The protein below binds the small molecule below.
Small molecule (SMILES): O=C1CC[C@]2(CC(c3ccc(Cl)cc3Cl)=NO2)C(=O)N1

Sequence of chain 1.A:
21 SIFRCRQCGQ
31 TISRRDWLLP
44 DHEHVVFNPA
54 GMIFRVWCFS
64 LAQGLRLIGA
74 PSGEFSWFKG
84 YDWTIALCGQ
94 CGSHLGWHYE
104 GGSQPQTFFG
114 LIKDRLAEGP

Binding-site contacts:
Ligand atom N2 contacts residue PRO52 of chain 1.A at 3.9 Å.
Ligand atom C5 contacts residue PHE78 of chain 1.A at 3.9 Å (hydrophobic).
Ligand atom N2 contacts residue ASN51 of chain 1.A at 3.7 Å.
Ligand atom C1 contacts residue SER79 of chain 1.A at 4.2 Å.
Ligand atom C1 contacts residue PHE78 of chain 1.A at 3.8 Å (hydrophobic).
Ligand atom O3 contacts residue PRO52 of chain 1.A at 3.5 Å.
Ligand atom O1 contacts residue SER79 of chain 1.A at 3.6 Å.
Ligand atom C5 contacts residue TRP86 of chain 1.A at 3.8 Å (hydrophobic).
Ligand atom O3 contacts residue ASN51 of chain 1.A at 3.5 Å.
Ligand atom C3 contacts residue TRP100 of chain 1.A at 3.3 Å (hydrophobic).
Ligand atom N1 contacts residue PHE78 of chain 1.A at 2.9 Å (h-bond).
Ligand atom C8 contacts residue PHE78 of chain 1.A at 3.5 Å (hydrophobic).
Ligand atom C7 contacts residue PRO52 of chain 1.A at 4.2 Å (hydrophobic).
Ligand atom C13 contacts residue TRP80 of chain 1.A at 3.3 Å (hydrophobic).
Ligand atom C13 contacts residue ASN51 of chain 1.A at 4.2 Å.
Ligand atom C7 contacts residue PHE78 of chain 1.A at 4.2 Å (hydrophobic).
Ligand atom O1 contacts residue PHE78 of chain 1.A at 4.0 Å.
Ligand atom O1 contacts residue TRP86 of chain 1.A at 3.8 Å.
Ligand atom C5 contacts residue GLU77 of chain 1.A at 4.1 Å.
Ligand atom O2 contacts residue ASN51 of chain 1.A at 3.4 Å.
Ligand atom C2 contacts residue TYR102 of chain 1.A at 3.6 Å (hydrophobic).
Ligand atom C13 contacts residue PHE78 of chain 1.A at 3.5 Å (hydrophobic).
Ligand atom O3 contacts residue PHE78 of chain 1.A at 3.5 Å (h-bond).
Ligand atom C1 contacts residue TYR102 of chain 1.A at 3.4 Å (hydrophobic).
Ligand atom C8 contacts residue TRP86 of chain 1.A at 3.9 Å (hydrophobic).
Ligand atom C1 contacts residue TRP80 of chain 1.A at 3.2 Å (hydrophobic).
Ligand atom C2 contacts residue TRP100 of chain 1.A at 3.4 Å (hydrophobic).
Ligand atom O2 contacts residue TRP80 of chain 1.A at 4.2 Å.
Ligand atom O1 contacts residue TYR102 of chain 1.A at 2.6 Å (h-bond).
Ligand atom C2 contacts residue TRP86 of chain 1.A at 3.8 Å (hydrophobic).
Ligand atom C4 contacts residue TRP80 of chain 1.A at 4.2 Å (hydrophobic).
Ligand atom N1 contacts residue SER79 of chain 1.A at 4.2 Å.
Ligand atom C3 contacts residue TRP86 of chain 1.A at 3.7 Å (hydrophobic).
Ligand atom N1 contacts residue TRP80 of chain 1.A at 3.2 Å.
Ligand atom O1 contacts residue TRP80 of chain 1.A at 3.0 Å.
Ligand atom C9 contacts residue PHE78 of chain 1.A at 3.7 Å (hydrophobic).
Ligand atom C6 contacts residue PRO52 of chain 1.A at 3.8 Å (hydrophobic).
Ligand atom O3 contacts residue TRP80 of chain 1.A at 3.3 Å.
Ligand atom C1 contacts residue TRP86 of chain 1.A at 3.8 Å (hydrophobic).
Ligand atom C2 contacts residue TRP80 of chain 1.A at 3.5 Å (hydrophobic).